Sequence of chain 2.A:
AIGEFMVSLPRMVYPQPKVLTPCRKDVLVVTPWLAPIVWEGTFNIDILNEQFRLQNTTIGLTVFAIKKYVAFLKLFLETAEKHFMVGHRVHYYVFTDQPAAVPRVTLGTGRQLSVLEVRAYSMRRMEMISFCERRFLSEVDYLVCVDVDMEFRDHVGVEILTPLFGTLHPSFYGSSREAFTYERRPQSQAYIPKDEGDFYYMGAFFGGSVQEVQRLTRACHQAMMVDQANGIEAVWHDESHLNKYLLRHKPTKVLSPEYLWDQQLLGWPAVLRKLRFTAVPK

Binding-site contacts:
Ligand atom PA contacts residue MN1 of chain 2.B at 3.4 Å.
Ligand atom O3C contacts residue ASP156 of chain 2.A at 3.0 Å (salt-bridge).
Ligand atom O3C contacts residue ASP154 of chain 2.A at 3.3 Å.
Ligand atom O3' contacts residue GLY210 of chain 2.A at 2.8 Å (h-bond).
Ligand atom C5C contacts residue ASP154 of chain 2.A at 3.5 Å.
Ligand atom O2C contacts residue PHE64 of chain 2.A at 2.6 Å (h-bond).
Ligand atom O3' contacts residue MET209 of chain 2.A at 3.0 Å.
Ligand atom C6' contacts residue SER128 of chain 2.A at 3.4 Å.
Ligand atom C4 contacts residue TYR69 of chain 2.A at 3.2 Å (hydrophobic).
Ligand atom O2A contacts residue ASP154 of chain 2.A at 3.5 Å (salt-bridge).
Ligand atom C2' contacts residue GLU246 of chain 2.A at 3.5 Å.
Ligand atom O4 contacts residue TYR69 of chain 2.A at 3.4 Å.
Ligand atom O2 contacts residue ILE66 of chain 2.A at 2.9 Å (h-bond).
Ligand atom C6' contacts residue ASP245 of chain 2.A at 3.5 Å.
Ligand atom O2 contacts residue TYR69 of chain 2.A at 3.6 Å.
Ligand atom N3 contacts residue ILE66 of chain 2.A at 2.8 Å (h-bond).
Ligand atom C2' contacts residue DA81 of chain 2.D at 3.4 Å.
Ligand atom O4' contacts residue ALA211 of chain 2.A at 3.4 Å (h-bond).
Ligand atom O2' contacts residue MET209 of chain 2.A at 3.5 Å.
Ligand atom O2A contacts residue MN1 of chain 2.B at 2.1 Å.
Ligand atom O6' contacts residue ASP245 of chain 2.A at 2.6 Å (salt-bridge).
Ligand atom O2 contacts residue PHE64 of chain 2.A at 3.4 Å (h-bond).
Ligand atom O2B contacts residue MN1 of chain 2.B at 2.2 Å.
Ligand atom C2 contacts residue TYR69 of chain 2.A at 3.6 Å (hydrophobic).
Ligand atom C5 contacts residue TYR69 of chain 2.A at 3.5 Å (hydrophobic).
Ligand atom PB contacts residue MN1 of chain 2.B at 3.3 Å.
Ligand atom O4' contacts residue ARG131 of chain 2.A at 3.0 Å (salt-bridge).
Ligand atom O2C contacts residue VAL155 of chain 2.A at 3.5 Å (h-bond).
Ligand atom O3' contacts residue GLU246 of chain 2.A at 2.6 Å (salt-bridge).
Ligand atom C2C contacts residue PHE64 of chain 2.A at 3.4 Å (hydrophobic).
Ligand atom O1A contacts residue TYR69 of chain 2.A at 2.6 Å (h-bond).
Ligand atom O4' contacts residue GLY210 of chain 2.A at 3.3 Å.
Ligand atom O3C contacts residue VAL155 of chain 2.A at 3.2 Å (h-bond).
Ligand atom O5C contacts residue SER128 of chain 2.A at 3.5 Å (h-bond).
Ligand atom O2' contacts residue DA81 of chain 2.D at 2.8 Å (h-bond).
Ligand atom O3' contacts residue ALA211 of chain 2.A at 3.0 Å (h-bond).
Ligand atom O2A contacts residue ASP156 of chain 2.A at 3.0 Å (salt-bridge).
Ligand atom O4' contacts residue ASP154 of chain 2.A at 3.1 Å (salt-bridge).
Ligand atom O1B contacts residue DA81 of chain 2.D at 3.0 Å (h-bond).
Ligand atom N3 contacts residue TYR69 of chain 2.A at 3.2 Å.

The small molecule below binds the protein below.
Small molecule (SMILES): O=c1ccn([C@@H]2O[C@H](CO[P](=O)(O)O[P](=O)(O)O[C@H]3O[C@H](CO)[C@@H](O)[C@H](O)[C@H]3O)[C@@H](O)[C@H]2O)c(=O)[nH]1